Binding-site contacts:
Ligand atom O2A contacts residue ASP113 of chain 1.D at 3.0 Å (salt-bridge).
Ligand atom O2 contacts residue TRP90 of chain 1.D at 3.4 Å (h-bond).
Ligand atom O6' contacts residue GLU198 of chain 1.D at 3.3 Å (salt-bridge).
Ligand atom O2C contacts residue TYR29 of chain 1.D at 3.2 Å (h-bond).
Ligand atom O4 contacts residue ASP60 of chain 1.D at 3.5 Å (salt-bridge).
Ligand atom O3' contacts residue ASP111 of chain 1.D at 2.9 Å (salt-bridge).
Ligand atom O2' contacts residue HIS174 of chain 1.D at 3.3 Å.
Ligand atom C4' contacts residue GLU198 of chain 1.D at 3.3 Å.
Ligand atom O2B contacts residue MG1 of chain 1.GA at 2.2 Å.
Ligand atom O4' contacts residue ARG95 of chain 1.D at 3.2 Å (salt-bridge).
Ligand atom O2 contacts residue PRO94 of chain 1.D at 3.4 Å.
Ligand atom O3' contacts residue ARG95 of chain 1.D at 3.0 Å (salt-bridge).
Ligand atom O3' contacts residue PRO173 of chain 1.D at 3.3 Å.
Ligand atom O4 contacts residue GLY89 of chain 1.D at 3.2 Å.
Ligand atom O2C contacts residue THR28 of chain 1.D at 3.4 Å.
Ligand atom O2' contacts residue ASP111 of chain 1.D at 3.4 Å (salt-bridge).
Ligand atom C6' contacts residue TRP90 of chain 1.D at 3.5 Å (hydrophobic).
Ligand atom N3 contacts residue ASP60 of chain 1.D at 2.9 Å (salt-bridge).
Ligand atom C5C contacts residue ASP111 of chain 1.D at 3.5 Å.
Ligand atom O3A contacts residue MG1 of chain 1.GA at 3.2 Å.
Ligand atom PA contacts residue MG1 of chain 1.GA at 3.1 Å.
Ligand atom O2C contacts residue PRO27 of chain 1.D at 2.8 Å (h-bond).
Ligand atom N3 contacts residue TRP90 of chain 1.D at 3.1 Å (h-bond).
Ligand atom O3C contacts residue PRO27 of chain 1.D at 2.6 Å (h-bond).
Ligand atom O4 contacts residue TRP90 of chain 1.D at 3.3 Å (h-bond).
Ligand atom O2B contacts residue ASN230 of chain 1.D at 3.0 Å (h-bond).
Ligand atom O2A contacts residue MG1 of chain 1.GA at 2.0 Å.
Ligand atom O2C contacts residue HIS112 of chain 1.D at 3.0 Å (h-bond).
Ligand atom O4 contacts residue ASN87 of chain 1.D at 3.4 Å (h-bond).
Ligand atom O1A contacts residue HIS112 of chain 1.D at 3.2 Å (h-bond).
Ligand atom C3' contacts residue ASP111 of chain 1.D at 3.4 Å.
Ligand atom C2 contacts residue TRP90 of chain 1.D at 3.3 Å (hydrophobic).
Ligand atom O4' contacts residue GLU198 of chain 1.D at 2.7 Å (salt-bridge).
Ligand atom O3C contacts residue HIS112 of chain 1.D at 3.0 Å (h-bond).
Ligand atom O2' contacts residue TRP224 of chain 1.D at 3.1 Å (h-bond).
Ligand atom O1B contacts residue ASN230 of chain 1.D at 3.3 Å.
Ligand atom O3C contacts residue ASP111 of chain 1.D at 3.4 Å (salt-bridge).
Ligand atom C3C contacts residue HIS112 of chain 1.D at 3.4 Å.
Ligand atom C4C contacts residue ASP111 of chain 1.D at 3.3 Å.
Ligand atom PB contacts residue MG1 of chain 1.GA at 3.2 Å.

Sequence of chain 1.D:
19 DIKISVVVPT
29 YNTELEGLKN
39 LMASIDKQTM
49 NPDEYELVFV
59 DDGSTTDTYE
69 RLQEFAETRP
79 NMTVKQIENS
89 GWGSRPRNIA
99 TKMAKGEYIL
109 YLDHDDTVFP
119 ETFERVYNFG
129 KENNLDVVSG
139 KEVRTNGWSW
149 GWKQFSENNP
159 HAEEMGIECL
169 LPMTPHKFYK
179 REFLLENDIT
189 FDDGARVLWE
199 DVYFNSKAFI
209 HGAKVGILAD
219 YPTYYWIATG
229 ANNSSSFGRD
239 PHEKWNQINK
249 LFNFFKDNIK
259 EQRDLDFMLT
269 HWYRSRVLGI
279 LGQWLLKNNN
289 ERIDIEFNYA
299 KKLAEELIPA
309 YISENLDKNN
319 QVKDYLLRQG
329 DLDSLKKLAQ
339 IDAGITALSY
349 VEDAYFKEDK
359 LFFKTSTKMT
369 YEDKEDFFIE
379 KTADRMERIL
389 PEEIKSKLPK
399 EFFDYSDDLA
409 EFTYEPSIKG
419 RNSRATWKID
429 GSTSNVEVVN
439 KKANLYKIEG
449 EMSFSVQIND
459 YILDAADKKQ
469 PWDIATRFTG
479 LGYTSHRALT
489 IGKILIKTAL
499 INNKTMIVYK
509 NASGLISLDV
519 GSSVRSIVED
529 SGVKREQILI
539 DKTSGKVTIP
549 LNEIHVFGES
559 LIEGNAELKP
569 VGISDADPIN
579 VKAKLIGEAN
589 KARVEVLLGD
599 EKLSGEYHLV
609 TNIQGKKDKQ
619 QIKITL

The protein below binds the small molecule below.
Small molecule (SMILES): O=c1ccn([C@@H]2O[C@H](CO[P](=O)(O)O[P](=O)(O)O[C@H]3O[C@H](CO)[C@@H](O)[C@H](O)[C@H]3O)[C@@H](O)[C@H]2O)c(=O)[nH]1